Binding-site contacts:
Ligand atom C6 contacts residue VAL47 of chain 1.A at 3.9 Å (hydrophobic).
Ligand atom C2 contacts residue FAD1 of chain 1.B at 3.4 Å.
Ligand atom N4 contacts residue THR294 of chain 1.A at 3.5 Å (h-bond).
Ligand atom O1' contacts residue GLY46 of chain 1.A at 3.8 Å.
Ligand atom C1 contacts residue TYR222 of chain 1.A at 3.7 Å (hydrophobic).
Ligand atom O1' contacts residue ARG214 of chain 1.A at 2.9 Å (salt-bridge).
Ligand atom C5 contacts residue VAL47 of chain 1.A at 3.9 Å (hydrophobic).
Ligand atom C2 contacts residue TYR222 of chain 1.A at 3.6 Å (hydrophobic).
Ligand atom C6 contacts residue LEU199 of chain 1.A at 3.8 Å (hydrophobic).
Ligand atom C5 contacts residue LEU199 of chain 1.A at 3.7 Å (hydrophobic).
Ligand atom N4 contacts residue ALA296 of chain 1.A at 3.7 Å.
Ligand atom O1' contacts residue ALA45 of chain 1.A at 4.1 Å.
Ligand atom C1' contacts residue TYR222 of chain 1.A at 3.5 Å (hydrophobic).
Ligand atom C5 contacts residue LEU210 of chain 1.A at 3.7 Å (hydrophobic).
Ligand atom C1' contacts residue SER212 of chain 1.A at 3.7 Å.
Ligand atom C4 contacts residue FAD1 of chain 1.B at 4.0 Å.
Ligand atom C4 contacts residue PRO293 of chain 1.A at 3.7 Å (hydrophobic).
Ligand atom C3 contacts residue FAD1 of chain 1.B at 3.6 Å.
Ligand atom O1' contacts residue ARG44 of chain 1.A at 3.3 Å (salt-bridge).
Ligand atom N4 contacts residue LEU210 of chain 1.A at 4.1 Å.
Ligand atom O2' contacts residue SER212 of chain 1.A at 2.8 Å (h-bond).
Ligand atom C4 contacts residue ALA296 of chain 1.A at 4.1 Å (hydrophobic).
Ligand atom C4 contacts residue TYR201 of chain 1.A at 3.8 Å (hydrophobic).
Ligand atom C1' contacts residue ARG214 of chain 1.A at 3.7 Å.
Ligand atom O2' contacts residue GLY46 of chain 1.A at 3.8 Å.
Ligand atom C3 contacts residue PRO293 of chain 1.A at 3.6 Å (hydrophobic).
Ligand atom C6 contacts residue LEU210 of chain 1.A at 4.1 Å (hydrophobic).
Ligand atom C4 contacts residue LEU210 of chain 1.A at 3.7 Å (hydrophobic).
Ligand atom C3 contacts residue LEU210 of chain 1.A at 4.0 Å (hydrophobic).
Ligand atom C3 contacts residue TRP185 of chain 1.A at 3.7 Å (hydrophobic).
Ligand atom N4 contacts residue PRO293 of chain 1.A at 3.0 Å (h-bond).
Ligand atom N4 contacts residue TYR201 of chain 1.A at 3.1 Å (h-bond).
Ligand atom C1' contacts residue GLY46 of chain 1.A at 3.9 Å.
Ligand atom C6 contacts residue FAD1 of chain 1.B at 4.0 Å.
Ligand atom C5 contacts residue TYR201 of chain 1.A at 3.5 Å (hydrophobic).
Ligand atom C6 contacts residue SER212 of chain 1.A at 3.6 Å.
Ligand atom C1 contacts residue FAD1 of chain 1.B at 3.7 Å.
Ligand atom O1' contacts residue ARG220 of chain 1.A at 3.8 Å.
Ligand atom O1' contacts residue TYR222 of chain 1.A at 2.6 Å (h-bond).
Ligand atom O2' contacts residue ARG214 of chain 1.A at 2.9 Å (salt-bridge).

This protein binds this small molecule.
Small molecule (SMILES): Nc1ccc(C(=O)O)cc1

Sequence of chain 1.A:
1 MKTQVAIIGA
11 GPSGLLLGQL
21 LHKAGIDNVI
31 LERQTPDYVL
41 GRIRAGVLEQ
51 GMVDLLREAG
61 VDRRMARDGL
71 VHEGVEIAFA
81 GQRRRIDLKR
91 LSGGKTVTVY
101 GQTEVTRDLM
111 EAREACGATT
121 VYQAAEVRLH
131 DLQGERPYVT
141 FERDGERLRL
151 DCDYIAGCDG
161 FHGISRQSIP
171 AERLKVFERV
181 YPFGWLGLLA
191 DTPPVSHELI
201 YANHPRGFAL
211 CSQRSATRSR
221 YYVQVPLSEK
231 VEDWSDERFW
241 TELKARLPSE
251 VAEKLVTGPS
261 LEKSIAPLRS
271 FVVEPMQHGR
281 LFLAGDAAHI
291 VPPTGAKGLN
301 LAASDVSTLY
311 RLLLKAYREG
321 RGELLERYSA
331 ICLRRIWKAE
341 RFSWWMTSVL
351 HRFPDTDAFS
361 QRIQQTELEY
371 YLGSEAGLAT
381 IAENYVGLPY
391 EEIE